Sequence of chain 16.A:
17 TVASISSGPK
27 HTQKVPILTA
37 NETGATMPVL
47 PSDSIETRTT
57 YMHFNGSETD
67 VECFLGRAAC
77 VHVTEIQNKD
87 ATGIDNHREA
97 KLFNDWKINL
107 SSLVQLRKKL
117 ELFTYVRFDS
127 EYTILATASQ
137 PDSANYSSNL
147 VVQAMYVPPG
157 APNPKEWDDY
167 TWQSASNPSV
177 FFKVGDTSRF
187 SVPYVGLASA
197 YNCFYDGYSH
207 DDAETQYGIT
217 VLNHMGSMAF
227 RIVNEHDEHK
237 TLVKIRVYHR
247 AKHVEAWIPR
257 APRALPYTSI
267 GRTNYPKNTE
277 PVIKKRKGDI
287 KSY

The small molecule below binds the protein below.
Small molecule (SMILES): Cc1cc(CCCCCCCOc2ccc(C3=N[C@@H](C)CO3)cc2)on1

Sequence of chain 16.C:
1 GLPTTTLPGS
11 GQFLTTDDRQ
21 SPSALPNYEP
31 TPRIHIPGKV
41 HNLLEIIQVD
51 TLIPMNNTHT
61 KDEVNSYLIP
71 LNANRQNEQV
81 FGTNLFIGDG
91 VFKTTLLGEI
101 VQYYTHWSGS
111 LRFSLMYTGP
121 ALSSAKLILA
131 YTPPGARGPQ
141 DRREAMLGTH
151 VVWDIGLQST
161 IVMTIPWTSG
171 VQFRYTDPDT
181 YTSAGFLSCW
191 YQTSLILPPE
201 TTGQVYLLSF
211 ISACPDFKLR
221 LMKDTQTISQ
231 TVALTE

Binding-site contacts:
Ligand atom O1 contacts residue VAL188 of chain 16.A at 3.8 Å.
Ligand atom C5 contacts residue TYR152 of chain 16.A at 3.8 Å (hydrophobic).
Ligand atom N3A contacts residue ASN219 of chain 16.A at 3.0 Å (h-bond).
Ligand atom C6C contacts residue MET221 of chain 16.A at 3.7 Å (hydrophobic).
Ligand atom C31 contacts residue ALA150 of chain 16.A at 3.5 Å (hydrophobic).
Ligand atom C6C contacts residue VAL191 of chain 16.A at 3.2 Å (hydrophobic).
Ligand atom O1 contacts residue TYR152 of chain 16.A at 3.9 Å.
Ligand atom C31 contacts residue SER175 of chain 16.A at 3.6 Å.
Ligand atom O1B contacts residue TYR128 of chain 16.A at 3.9 Å.
Ligand atom O1 contacts residue ALA24 of chain 16.C at 3.6 Å.
Ligand atom C4 contacts residue TYR152 of chain 16.A at 3.9 Å (hydrophobic).
Ligand atom C2C contacts residue VAL188 of chain 16.A at 3.2 Å (hydrophobic).
Ligand atom C4 contacts residue MET224 of chain 16.A at 3.8 Å (hydrophobic).
Ligand atom C4A contacts residue ASN219 of chain 16.A at 3.5 Å.
Ligand atom C5 contacts residue PHE186 of chain 16.A at 3.5 Å (hydrophobic).
Ligand atom CM1 contacts residue SER107 of chain 16.A at 3.9 Å.
Ligand atom C3C contacts residue TYR128 of chain 16.A at 3.9 Å (hydrophobic).
Ligand atom C3 contacts residue PRO174 of chain 16.A at 3.8 Å (hydrophobic).
Ligand atom C7C contacts residue TYR197 of chain 16.A at 3.8 Å (hydrophobic).
Ligand atom C1B contacts residue MET221 of chain 16.A at 3.8 Å (hydrophobic).
Ligand atom C3C contacts residue VAL188 of chain 16.A at 3.3 Å (hydrophobic).
Ligand atom C3 contacts residue PHE186 of chain 16.A at 3.8 Å (hydrophobic).
Ligand atom C31 contacts residue PRO174 of chain 16.A at 3.4 Å (hydrophobic).
Ligand atom N2 contacts residue PHE186 of chain 16.A at 3.7 Å.
Ligand atom C5C contacts residue TYR128 of chain 16.A at 3.5 Å (hydrophobic).
Ligand atom C5C contacts residue ILE104 of chain 16.A at 3.8 Å (hydrophobic).
Ligand atom O1B contacts residue MET221 of chain 16.A at 3.4 Å.
Ligand atom C4 contacts residue PHE186 of chain 16.A at 3.6 Å (hydrophobic).
Ligand atom C2B contacts residue MET221 of chain 16.A at 3.5 Å (hydrophobic).
Ligand atom O1 contacts residue PHE186 of chain 16.A at 3.5 Å.
Ligand atom C5B contacts residue LEU106 of chain 16.A at 3.5 Å (hydrophobic).
Ligand atom C4C contacts residue TYR152 of chain 16.A at 3.8 Å (hydrophobic).
Ligand atom C7C contacts residue TYR128 of chain 16.A at 3.6 Å (hydrophobic).
Ligand atom N2 contacts residue ALA24 of chain 16.C at 3.4 Å.
Ligand atom C6B contacts residue TYR197 of chain 16.A at 3.6 Å (hydrophobic).
Ligand atom C4B contacts residue LEU106 of chain 16.A at 3.7 Å (hydrophobic).
Ligand atom C6B contacts residue LEU106 of chain 16.A at 3.9 Å (hydrophobic).
Ligand atom C3B contacts residue MET221 of chain 16.A at 3.8 Å (hydrophobic).
Ligand atom C31 contacts residue VAL176 of chain 16.A at 3.3 Å (hydrophobic).
Ligand atom C5B contacts residue TYR197 of chain 16.A at 3.7 Å (hydrophobic).